Binding-site contacts:
Ligand atom C3 contacts residue GLU100 of chain 1.C at 3.4 Å.
Ligand atom O6B contacts residue TYR167 of chain 1.C at 2.9 Å (h-bond).
Ligand atom C15 contacts residue ARG76 of chain 1.C at 3.5 Å.
Ligand atom C2 contacts residue GLU100 of chain 1.C at 3.7 Å.
Ligand atom O6A contacts residue LYS128 of chain 1.C at 2.8 Å (salt-bridge).
Ligand atom O6B contacts residue ALA73 of chain 1.C at 3.8 Å.
Ligand atom C6 contacts residue LYS128 of chain 1.C at 3.7 Å.
Ligand atom C19 contacts residue PHE77 of chain 1.C at 3.6 Å (hydrophobic).
Ligand atom O22 contacts residue LEU163 of chain 1.C at 3.8 Å.
Ligand atom O21 contacts residue MET90 of chain 1.C at 3.3 Å.
Ligand atom O5 contacts residue ALA73 of chain 1.C at 3.4 Å.
Ligand atom O21 contacts residue THR166 of chain 1.C at 2.7 Å (h-bond).
Ligand atom O1 contacts residue ALA73 of chain 1.C at 3.5 Å.
Ligand atom O6B contacts residue LYS128 of chain 1.C at 3.5 Å.
Ligand atom O2 contacts residue GLU100 of chain 1.C at 2.5 Å (salt-bridge).
Ligand atom C17 contacts residue THR166 of chain 1.C at 3.4 Å.
Ligand atom N20 contacts residue THR166 of chain 1.C at 2.8 Å (h-bond).
Ligand atom O22 contacts residue THR166 of chain 1.C at 3.2 Å (h-bond).
Ligand atom O21 contacts residue ILE94 of chain 1.C at 3.8 Å.
Ligand atom C18 contacts residue PHE77 of chain 1.C at 3.4 Å (hydrophobic).
Ligand atom C17 contacts residue PHE77 of chain 1.C at 3.5 Å (hydrophobic).
Ligand atom C16 contacts residue THR166 of chain 1.C at 3.7 Å.
Ligand atom C14 contacts residue PHE77 of chain 1.C at 3.8 Å (hydrophobic).
Ligand atom O1 contacts residue ARG76 of chain 1.C at 3.2 Å (salt-bridge).
Ligand atom O2 contacts residue ARG76 of chain 1.C at 3.0 Å (salt-bridge).
Ligand atom C6 contacts residue TYR167 of chain 1.C at 3.7 Å (hydrophobic).
Ligand atom C19 contacts residue ALA73 of chain 1.C at 3.6 Å (hydrophobic).
Ligand atom O6B contacts residue ILE132 of chain 1.C at 3.6 Å.
Ligand atom C4 contacts residue ARG72 of chain 1.C at 3.8 Å.
Ligand atom C16 contacts residue PHE77 of chain 1.C at 3.6 Å (hydrophobic).
Ligand atom O4 contacts residue VAL108 of chain 1.C at 3.6 Å.
Ligand atom O4 contacts residue ARG72 of chain 1.C at 3.0 Å (salt-bridge).
Ligand atom C14 contacts residue ARG76 of chain 1.C at 3.6 Å.
Ligand atom O22 contacts residue LEU162 of chain 1.C at 3.8 Å.
Ligand atom O6A contacts residue ASP69 of chain 1.C at 3.9 Å.
Ligand atom O6A contacts residue VAL108 of chain 1.C at 3.8 Å.
Ligand atom O3 contacts residue GLU100 of chain 1.C at 2.7 Å (salt-bridge).
Ligand atom O3 contacts residue GLN104 of chain 1.C at 3.4 Å (h-bond).
Ligand atom O3 contacts residue ARG72 of chain 1.C at 2.8 Å (salt-bridge).
Ligand atom N20 contacts residue MET90 of chain 1.C at 3.9 Å.

Sequence of chain 1.C:
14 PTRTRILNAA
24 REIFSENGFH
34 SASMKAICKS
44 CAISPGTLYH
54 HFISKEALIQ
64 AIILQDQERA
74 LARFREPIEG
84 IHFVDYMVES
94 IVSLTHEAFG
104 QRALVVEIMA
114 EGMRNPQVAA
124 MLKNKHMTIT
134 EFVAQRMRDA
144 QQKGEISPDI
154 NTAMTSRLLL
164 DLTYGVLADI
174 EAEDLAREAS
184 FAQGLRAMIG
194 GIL

A small-molecule ligand and the protein it binds are described below.
Small molecule (SMILES): O=C(O)[C@H]1O[C@@H](Oc2ccc([N+](=O)[O-])cc2)[C@H](O)[C@@H](O)[C@@H]1O